Sequence of chain 1.B:
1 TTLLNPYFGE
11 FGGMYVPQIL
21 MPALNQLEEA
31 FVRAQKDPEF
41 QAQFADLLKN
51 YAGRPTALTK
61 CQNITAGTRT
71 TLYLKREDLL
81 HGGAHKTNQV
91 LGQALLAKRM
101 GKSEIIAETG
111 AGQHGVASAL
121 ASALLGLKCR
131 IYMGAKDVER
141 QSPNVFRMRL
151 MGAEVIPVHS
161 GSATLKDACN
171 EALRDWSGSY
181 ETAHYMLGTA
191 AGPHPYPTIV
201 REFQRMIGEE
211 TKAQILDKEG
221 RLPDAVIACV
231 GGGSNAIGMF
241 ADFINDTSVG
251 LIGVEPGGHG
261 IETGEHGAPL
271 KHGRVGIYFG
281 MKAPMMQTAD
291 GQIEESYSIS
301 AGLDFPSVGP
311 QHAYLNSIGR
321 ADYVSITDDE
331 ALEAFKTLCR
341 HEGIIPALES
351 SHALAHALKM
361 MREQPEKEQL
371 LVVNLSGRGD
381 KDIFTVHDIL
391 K

Binding-site contacts:
Ligand atom C4A contacts residue GLY302 of chain 1.B at 3.3 Å.
Ligand atom C2A contacts residue SER376 of chain 1.B at 3.7 Å.
Ligand atom N1 contacts residue SER376 of chain 1.B at 2.8 Å (h-bond).
Ligand atom O2P contacts residue GLY233 of chain 1.B at 3.5 Å (h-bond).
Ligand atom N1 contacts residue GLU349 of chain 1.B at 3.4 Å.
Ligand atom OXT contacts residue GLY110 of chain 1.B at 2.9 Å (h-bond).
Ligand atom C5A contacts residue GLY302 of chain 1.B at 3.4 Å.
Ligand atom C6 contacts residue CYS229 of chain 1.B at 3.6 Å (hydrophobic).
Ligand atom OXT contacts residue THR109 of chain 1.B at 2.7 Å (h-bond).
Ligand atom C6 contacts residue SER376 of chain 1.B at 3.6 Å.
Ligand atom O contacts residue GLN113 of chain 1.B at 2.9 Å (h-bond).
Ligand atom OG contacts residue GLY302 of chain 1.B at 3.4 Å.
Ligand atom P contacts residue SER234 of chain 1.B at 3.4 Å.
Ligand atom C6 contacts residue GLU349 of chain 1.B at 3.6 Å.
Ligand atom OG contacts residue ASP304 of chain 1.B at 2.8 Å (salt-bridge).
Ligand atom O3P contacts residue SER234 of chain 1.B at 3.1 Å (h-bond).
Ligand atom O1P contacts residue SER234 of chain 1.B at 3.6 Å (h-bond).
Ligand atom OG contacts residue ALA301 of chain 1.B at 3.4 Å (h-bond).
Ligand atom C4A contacts residue LYS86 of chain 1.B at 3.3 Å.
Ligand atom O4P contacts residue LYS86 of chain 1.B at 3.4 Å (salt-bridge).
Ligand atom CB contacts residue ASP304 of chain 1.B at 3.1 Å.
Ligand atom O3P contacts residue HIS85 of chain 1.B at 3.2 Å (h-bond).
Ligand atom OG contacts residue ALA111 of chain 1.B at 2.9 Å (h-bond).
Ligand atom O3P contacts residue ASN235 of chain 1.B at 2.8 Å (h-bond).
Ligand atom O contacts residue HIS114 of chain 1.B at 2.7 Å (h-bond).
Ligand atom O2P contacts residue SER234 of chain 1.B at 2.6 Å (h-bond).
Ligand atom C2 contacts residue SER376 of chain 1.B at 3.7 Å.
Ligand atom O3 contacts residue GLN113 of chain 1.B at 3.2 Å.
Ligand atom C contacts residue THR109 of chain 1.B at 3.4 Å.
Ligand atom O1P contacts residue GLY232 of chain 1.B at 2.9 Å (h-bond).
Ligand atom CB contacts residue GLY302 of chain 1.B at 3.6 Å.
Ligand atom O1P contacts residue GLY233 of chain 1.B at 2.8 Å (h-bond).
Ligand atom C4 contacts residue LYS86 of chain 1.B at 3.7 Å.
Ligand atom O2P contacts residue THR189 of chain 1.B at 2.8 Å (h-bond).
Ligand atom O2P contacts residue LYS86 of chain 1.B at 3.2 Å (salt-bridge).
Ligand atom O1P contacts residue GLY231 of chain 1.B at 2.9 Å (h-bond).
Ligand atom O contacts residue THR109 of chain 1.B at 3.4 Å (h-bond).
Ligand atom N contacts residue GLY302 of chain 1.B at 3.6 Å.
Ligand atom O contacts residue GLY112 of chain 1.B at 3.5 Å (h-bond).
Ligand atom OXT contacts residue HIS114 of chain 1.B at 3.6 Å.

A protein and the small-molecule ligand that binds it are described below.
Small molecule (SMILES): Cc1ncc(COP(=O)(O)O)c(CN[C@@H](CO)C(=O)O)c1O